Binding-site contacts:
Ligand atom O02 contacts residue LYS37 of chain 1.B at 3.5 Å.
Ligand atom C01 contacts residue ALA35 of chain 1.B at 3.5 Å (hydrophobic).
Ligand atom C12 contacts residue HIS88 of chain 1.B at 3.9 Å.
Ligand atom O31 contacts residue LYS37 of chain 1.B at 3.6 Å.
Ligand atom C22 contacts residue ASP95 of chain 1.B at 3.6 Å.
Ligand atom C11 contacts residue GLY91 of chain 1.B at 3.8 Å.
Ligand atom C24 contacts residue LEU145 of chain 1.B at 4.0 Å (hydrophobic).
Ligand atom C29 contacts residue ASN143 of chain 1.B at 3.3 Å.
Ligand atom C32 contacts residue LEU65 of chain 1.B at 4.0 Å (hydrophobic).
Ligand atom C14 contacts residue GLY91 of chain 1.B at 3.8 Å.
Ligand atom C01 contacts residue LYS37 of chain 1.B at 3.6 Å.
Ligand atom C16 contacts residue ASP95 of chain 1.B at 3.4 Å.
Ligand atom C22 contacts residue GLY91 of chain 1.B at 3.6 Å.
Ligand atom C07 contacts residue LEU145 of chain 1.B at 3.5 Å (hydrophobic).
Ligand atom C32 contacts residue GLU50 of chain 1.B at 3.4 Å.
Ligand atom C29 contacts residue ALA155 of chain 1.B at 3.9 Å (hydrophobic).
Ligand atom O02 contacts residue THR85 of chain 1.B at 3.9 Å.
Ligand atom C13 contacts residue TYR87 of chain 1.B at 3.8 Å (hydrophobic).
Ligand atom C17 contacts residue ASP95 of chain 1.B at 3.3 Å.
Ligand atom N08 contacts residue TYR87 of chain 1.B at 3.9 Å.
Ligand atom C32 contacts residue LEU83 of chain 1.B at 3.8 Å (hydrophobic).
Ligand atom C13 contacts residue VAL16 of chain 1.B at 3.8 Å (hydrophobic).
Ligand atom C09 contacts residue TYR87 of chain 1.B at 3.9 Å (hydrophobic).
Ligand atom C23 contacts residue GLY91 of chain 1.B at 3.5 Å.
Ligand atom O28 contacts residue ALA155 of chain 1.B at 3.6 Å.
Ligand atom N08 contacts residue HIS88 of chain 1.B at 3.1 Å (h-bond).
Ligand atom C21 contacts residue VAL16 of chain 1.B at 3.4 Å (hydrophobic).
Ligand atom C26 contacts residue LEU145 of chain 1.B at 4.0 Å (hydrophobic).
Ligand atom C07 contacts residue ALA35 of chain 1.B at 3.7 Å (hydrophobic).
Ligand atom C01 contacts residue LEU83 of chain 1.B at 3.5 Å (hydrophobic).
Ligand atom C06 contacts residue LEU145 of chain 1.B at 3.9 Å (hydrophobic).
Ligand atom C12 contacts residue TYR87 of chain 1.B at 3.5 Å (hydrophobic).
Ligand atom C04 contacts residue ALA35 of chain 1.B at 3.8 Å (hydrophobic).
Ligand atom C32 contacts residue ASP156 of chain 1.B at 3.8 Å.
Ligand atom C09 contacts residue HIS88 of chain 1.B at 3.2 Å.
Ligand atom C04 contacts residue THR85 of chain 1.B at 3.8 Å.
Ligand atom C29 contacts residue LYS142 of chain 1.B at 3.6 Å.
Ligand atom C01 contacts residue THR85 of chain 1.B at 3.3 Å.
Ligand atom C12 contacts residue VAL16 of chain 1.B at 3.9 Å (hydrophobic).
Ligand atom C04 contacts residue VAL24 of chain 1.B at 3.9 Å (hydrophobic).

Sequence of chain 1.B:
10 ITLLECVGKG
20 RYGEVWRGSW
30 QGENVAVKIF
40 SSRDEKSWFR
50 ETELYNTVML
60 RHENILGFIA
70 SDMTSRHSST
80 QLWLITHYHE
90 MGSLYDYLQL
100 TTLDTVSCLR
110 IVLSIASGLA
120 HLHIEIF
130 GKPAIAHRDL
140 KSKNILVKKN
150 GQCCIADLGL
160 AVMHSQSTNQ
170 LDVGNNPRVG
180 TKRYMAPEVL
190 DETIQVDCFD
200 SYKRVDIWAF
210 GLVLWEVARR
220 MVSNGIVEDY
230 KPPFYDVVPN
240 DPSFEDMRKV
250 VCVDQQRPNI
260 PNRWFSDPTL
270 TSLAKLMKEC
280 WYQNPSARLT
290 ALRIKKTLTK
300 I

The protein below binds the small molecule below.
Small molecule (SMILES): COc1cc(-c2cncc(-c3ccc(C4CCN(C)CC4)cc3)c2C)cc(OC)c1OC